Sequence of chain 22.F:
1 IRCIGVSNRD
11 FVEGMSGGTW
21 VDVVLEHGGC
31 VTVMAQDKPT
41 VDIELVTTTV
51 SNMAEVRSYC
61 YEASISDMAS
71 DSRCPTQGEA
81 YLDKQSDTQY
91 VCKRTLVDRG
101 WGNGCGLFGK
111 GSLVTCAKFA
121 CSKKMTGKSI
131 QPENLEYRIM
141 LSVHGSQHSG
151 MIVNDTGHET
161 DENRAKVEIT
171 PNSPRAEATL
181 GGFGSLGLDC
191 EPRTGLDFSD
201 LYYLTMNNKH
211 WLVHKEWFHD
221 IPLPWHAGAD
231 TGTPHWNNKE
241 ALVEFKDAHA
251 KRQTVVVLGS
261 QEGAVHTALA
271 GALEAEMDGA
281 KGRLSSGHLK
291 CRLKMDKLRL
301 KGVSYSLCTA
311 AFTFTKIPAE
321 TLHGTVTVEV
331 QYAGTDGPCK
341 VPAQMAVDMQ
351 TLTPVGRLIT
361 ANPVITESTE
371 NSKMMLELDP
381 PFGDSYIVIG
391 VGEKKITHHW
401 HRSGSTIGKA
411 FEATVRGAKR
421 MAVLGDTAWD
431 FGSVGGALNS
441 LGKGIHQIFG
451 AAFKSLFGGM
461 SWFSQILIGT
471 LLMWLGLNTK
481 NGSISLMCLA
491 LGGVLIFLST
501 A

A small-molecule ligand and the protein it binds are described below.
Small molecule (SMILES): CC(=O)N[C@H]1[C@H](O[C@H]2[C@H](O)[C@@H](NC(C)=O)CO[C@@H]2CO)O[C@H](CO)[C@@H](O)[C@@H]1O

Binding-site contacts:
Ligand atom O5 contacts residue ASN154 of chain 22.F at 2.4 Å (h-bond).
Ligand atom O5 contacts residue ARG164 of chain 22.F at 4.3 Å.
Ligand atom C4 contacts residue ASN154 of chain 22.F at 3.2 Å.
Ligand atom C2 contacts residue MET151 of chain 22.F at 4.1 Å (hydrophobic).
Ligand atom C4 contacts residue THR156 of chain 22.F at 4.1 Å.
Ligand atom C7 contacts residue MET151 of chain 22.F at 4.0 Å (hydrophobic).
Ligand atom O6 contacts residue ASN154 of chain 22.F at 2.4 Å (h-bond).
Ligand atom C8 contacts residue HIS148 of chain 22.F at 1.2 Å.
Ligand atom C8 contacts residue GLY157 of chain 22.F at 4.5 Å.
Ligand atom N2 contacts residue MET151 of chain 22.F at 3.4 Å.
Ligand atom C5 contacts residue THR156 of chain 22.F at 3.2 Å.
Ligand atom C7 contacts residue THR156 of chain 22.F at 3.4 Å.
Ligand atom C2 contacts residue GLY150 of chain 22.F at 4.5 Å.
Ligand atom O5 contacts residue THR156 of chain 22.F at 3.8 Å.
Ligand atom C8 contacts residue THR156 of chain 22.F at 2.9 Å.
Ligand atom O7 contacts residue THR156 of chain 22.F at 2.4 Å.
Ligand atom C1 contacts residue ASN154 of chain 22.F at 2.5 Å.
Ligand atom N2 contacts residue HIS148 of chain 22.F at 2.8 Å (h-bond).
Ligand atom O4 contacts residue THR156 of chain 22.F at 4.2 Å.
Ligand atom N2 contacts residue GLY150 of chain 22.F at 4.1 Å.
Ligand atom C1 contacts residue GLY150 of chain 22.F at 3.8 Å.
Ligand atom O7 contacts residue HIS148 of chain 22.F at 3.3 Å (h-bond).
Ligand atom C2 contacts residue ASN154 of chain 22.F at 3.5 Å.
Ligand atom C2 contacts residue HIS148 of chain 22.F at 4.2 Å.
Ligand atom O4 contacts residue ASN154 of chain 22.F at 3.5 Å (h-bond).
Ligand atom C6 contacts residue ASN154 of chain 22.F at 3.0 Å.
Ligand atom C5 contacts residue ASN154 of chain 22.F at 2.1 Å.
Ligand atom C6 contacts residue GLY157 of chain 22.F at 4.2 Å.
Ligand atom C1 contacts residue MET151 of chain 22.F at 3.6 Å (hydrophobic).
Ligand atom O6 contacts residue THR156 of chain 22.F at 1.2 Å (h-bond).
Ligand atom C8 contacts residue MET151 of chain 22.F at 4.1 Å (hydrophobic).
Ligand atom O6 contacts residue ASP155 of chain 22.F at 4.2 Å.
Ligand atom N2 contacts residue THR156 of chain 22.F at 4.3 Å.
Ligand atom C7 contacts residue HIS148 of chain 22.F at 2.3 Å.
Ligand atom C3 contacts residue ASN154 of chain 22.F at 3.5 Å.
Ligand atom C6 contacts residue THR156 of chain 22.F at 1.8 Å.
Ligand atom N2 contacts residue ASN154 of chain 22.F at 4.3 Å.
Ligand atom C6 contacts residue ASP155 of chain 22.F at 4.3 Å.